Sequence of chain 1.B:
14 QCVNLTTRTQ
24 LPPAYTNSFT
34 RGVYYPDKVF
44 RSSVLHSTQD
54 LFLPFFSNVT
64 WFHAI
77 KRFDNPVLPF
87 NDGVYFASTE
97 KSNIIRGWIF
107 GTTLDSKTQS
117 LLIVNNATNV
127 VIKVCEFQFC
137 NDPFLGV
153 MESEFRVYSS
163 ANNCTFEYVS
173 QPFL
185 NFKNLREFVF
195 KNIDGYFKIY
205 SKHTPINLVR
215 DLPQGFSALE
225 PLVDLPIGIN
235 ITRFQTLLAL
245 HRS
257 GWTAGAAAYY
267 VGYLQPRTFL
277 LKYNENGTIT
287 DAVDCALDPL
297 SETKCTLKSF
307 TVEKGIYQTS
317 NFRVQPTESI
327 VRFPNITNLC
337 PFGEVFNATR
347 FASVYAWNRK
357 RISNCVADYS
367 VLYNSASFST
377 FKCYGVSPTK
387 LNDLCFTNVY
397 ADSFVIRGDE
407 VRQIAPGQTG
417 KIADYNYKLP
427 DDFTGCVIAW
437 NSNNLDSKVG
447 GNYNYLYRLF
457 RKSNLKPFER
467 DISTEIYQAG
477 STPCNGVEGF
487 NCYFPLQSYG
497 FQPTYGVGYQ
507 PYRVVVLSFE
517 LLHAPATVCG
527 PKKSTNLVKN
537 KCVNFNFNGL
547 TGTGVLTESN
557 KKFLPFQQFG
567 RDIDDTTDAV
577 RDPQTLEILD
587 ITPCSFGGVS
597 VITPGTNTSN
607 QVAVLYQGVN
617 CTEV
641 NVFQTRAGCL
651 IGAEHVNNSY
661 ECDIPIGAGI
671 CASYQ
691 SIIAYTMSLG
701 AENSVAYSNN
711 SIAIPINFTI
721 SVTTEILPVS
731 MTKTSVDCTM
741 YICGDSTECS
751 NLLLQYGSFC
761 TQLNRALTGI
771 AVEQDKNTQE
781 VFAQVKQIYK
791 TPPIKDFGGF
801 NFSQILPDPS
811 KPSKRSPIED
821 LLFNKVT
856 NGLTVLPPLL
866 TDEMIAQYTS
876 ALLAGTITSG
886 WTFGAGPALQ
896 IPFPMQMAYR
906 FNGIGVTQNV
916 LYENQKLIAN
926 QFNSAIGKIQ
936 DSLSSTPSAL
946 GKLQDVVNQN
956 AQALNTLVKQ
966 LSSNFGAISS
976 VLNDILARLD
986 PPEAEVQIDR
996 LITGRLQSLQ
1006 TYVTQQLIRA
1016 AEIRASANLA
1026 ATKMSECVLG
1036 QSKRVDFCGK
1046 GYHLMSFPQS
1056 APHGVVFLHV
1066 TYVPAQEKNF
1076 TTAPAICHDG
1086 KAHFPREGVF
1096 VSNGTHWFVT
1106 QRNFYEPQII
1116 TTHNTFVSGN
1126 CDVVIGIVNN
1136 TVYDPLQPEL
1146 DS

A small-molecule ligand and the protein it binds are described below.
Small molecule (SMILES): CC(=O)N[C@@H]1[C@@H](O)[C@H](O)[C@@H](CO)O[C@H]1O

Binding-site contacts:
Ligand atom C3 contacts residue GLN580 of chain 1.B at 3.9 Å.
Ligand atom C1 contacts residue ASN331 of chain 1.B at 1.4 Å.
Ligand atom C2 contacts residue GLN580 of chain 1.B at 3.5 Å.
Ligand atom C1 contacts residue GLN580 of chain 1.B at 3.5 Å.
Ligand atom O7 contacts residue GLN580 of chain 1.B at 4.5 Å.
Ligand atom C8 contacts residue PRO579 of chain 1.B at 4.2 Å (hydrophobic).
Ligand atom O7 contacts residue ASN331 of chain 1.B at 3.2 Å (h-bond).
Ligand atom C3 contacts residue ASN331 of chain 1.B at 3.8 Å.
Ligand atom C7 contacts residue GLN580 of chain 1.B at 3.4 Å.
Ligand atom O5 contacts residue ASN331 of chain 1.B at 2.4 Å (h-bond).
Ligand atom C4 contacts residue ASN331 of chain 1.B at 4.2 Å.
Ligand atom N2 contacts residue ASN331 of chain 1.B at 2.9 Å (h-bond).
Ligand atom C5 contacts residue ASN331 of chain 1.B at 3.6 Å.
Ligand atom C8 contacts residue LEU582 of chain 1.B at 4.1 Å (hydrophobic).
Ligand atom C2 contacts residue ASN331 of chain 1.B at 2.4 Å.
Ligand atom C8 contacts residue ASN331 of chain 1.B at 4.4 Å.
Ligand atom C7 contacts residue ASN331 of chain 1.B at 3.2 Å.
Ligand atom N2 contacts residue GLN580 of chain 1.B at 2.6 Å (h-bond).
Ligand atom C8 contacts residue GLN580 of chain 1.B at 3.4 Å.